Binding-site contacts:
Ligand atom O2' contacts residue LEU38 of chain 1.A at 3.8 Å.
Ligand atom N7 contacts residue VAL46 of chain 1.A at 4.1 Å.
Ligand atom O2A contacts residue LYS61 of chain 1.A at 3.9 Å.
Ligand atom C8 contacts residue VAL46 of chain 1.A at 3.7 Å (hydrophobic).
Ligand atom C6 contacts residue GLU110 of chain 1.A at 3.9 Å.
Ligand atom O1B contacts residue LYS61 of chain 1.A at 3.6 Å.
Ligand atom C6 contacts residue ALA59 of chain 1.A at 3.5 Å (hydrophobic).
Ligand atom O5' contacts residue VAL46 of chain 1.A at 3.1 Å.
Ligand atom N6 contacts residue ALA59 of chain 1.A at 3.7 Å.
Ligand atom C5' contacts residue GLY41 of chain 1.A at 4.0 Å.
Ligand atom C2 contacts residue VAL112 of chain 1.A at 3.3 Å (hydrophobic).
Ligand atom C4' contacts residue GLY39 of chain 1.A at 4.1 Å.
Ligand atom O2B contacts residue GLY41 of chain 1.A at 3.4 Å.
Ligand atom N1 contacts residue VAL112 of chain 1.A at 3.0 Å (h-bond).
Ligand atom N3 contacts residue VAL112 of chain 1.A at 4.2 Å.
Ligand atom C5 contacts residue ALA59 of chain 1.A at 3.7 Å (hydrophobic).
Ligand atom N6 contacts residue GLU110 of chain 1.A at 2.9 Å (salt-bridge).
Ligand atom N6 contacts residue MET109 of chain 1.A at 4.0 Å.
Ligand atom N6 contacts residue VAL112 of chain 1.A at 3.9 Å.
Ligand atom C1' contacts residue VAL46 of chain 1.A at 4.2 Å (hydrophobic).
Ligand atom N1 contacts residue GLU110 of chain 1.A at 4.0 Å.
Ligand atom N3B contacts residue SER42 of chain 1.A at 3.8 Å.
Ligand atom N3 contacts residue TYR111 of chain 1.A at 4.2 Å.
Ligand atom C2 contacts residue ALA59 of chain 1.A at 4.2 Å (hydrophobic).
Ligand atom C5' contacts residue VAL46 of chain 1.A at 3.6 Å (hydrophobic).
Ligand atom PB contacts residue SER42 of chain 1.A at 4.0 Å.
Ligand atom N9 contacts residue VAL46 of chain 1.A at 3.8 Å.
Ligand atom C2 contacts residue TYR111 of chain 1.A at 3.5 Å (hydrophobic).
Ligand atom C4 contacts residue ALA59 of chain 1.A at 4.2 Å (hydrophobic).
Ligand atom N3 contacts residue LEU38 of chain 1.A at 3.9 Å.
Ligand atom O3A contacts residue GLY41 of chain 1.A at 3.6 Å.
Ligand atom O4' contacts residue VAL46 of chain 1.A at 3.2 Å.
Ligand atom C1' contacts residue LEU38 of chain 1.A at 4.2 Å (hydrophobic).
Ligand atom PB contacts residue GLY41 of chain 1.A at 4.1 Å.
Ligand atom N1 contacts residue TYR111 of chain 1.A at 3.7 Å.
Ligand atom C4' contacts residue VAL46 of chain 1.A at 4.0 Å (hydrophobic).
Ligand atom O2B contacts residue SER42 of chain 1.A at 3.1 Å (h-bond).
Ligand atom C5' contacts residue THR40 of chain 1.A at 3.3 Å.
Ligand atom C6 contacts residue VAL112 of chain 1.A at 3.9 Å (hydrophobic).
Ligand atom N1 contacts residue ALA59 of chain 1.A at 3.7 Å.

Sequence of chain 1.A:
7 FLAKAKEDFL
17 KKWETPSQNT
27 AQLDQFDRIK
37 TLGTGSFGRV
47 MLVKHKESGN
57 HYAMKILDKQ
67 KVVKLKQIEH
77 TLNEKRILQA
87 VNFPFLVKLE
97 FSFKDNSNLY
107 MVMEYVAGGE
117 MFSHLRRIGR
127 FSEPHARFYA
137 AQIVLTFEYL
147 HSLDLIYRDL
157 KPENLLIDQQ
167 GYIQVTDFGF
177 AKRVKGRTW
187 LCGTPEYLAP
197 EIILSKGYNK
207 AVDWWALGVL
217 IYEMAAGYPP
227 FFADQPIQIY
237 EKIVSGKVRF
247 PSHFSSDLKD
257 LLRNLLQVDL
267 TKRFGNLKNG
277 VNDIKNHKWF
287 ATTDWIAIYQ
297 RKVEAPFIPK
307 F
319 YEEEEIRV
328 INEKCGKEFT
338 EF

This small molecule binds to this protein.
Small molecule (SMILES): Nc1ncnc2c1ncn2[C@@H]1O[C@H](CO[P](=O)(O)O[P](=O)(O)NP(=O)(O)O)[C@@H](O)[C@H]1O